Sequence of chain 9.G:
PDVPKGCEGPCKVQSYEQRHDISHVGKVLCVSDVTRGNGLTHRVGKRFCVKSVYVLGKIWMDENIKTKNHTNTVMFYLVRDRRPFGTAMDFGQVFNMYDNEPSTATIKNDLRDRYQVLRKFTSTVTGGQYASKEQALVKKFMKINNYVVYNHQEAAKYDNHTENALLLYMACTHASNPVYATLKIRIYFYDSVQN

Sequence of chain 9.U:
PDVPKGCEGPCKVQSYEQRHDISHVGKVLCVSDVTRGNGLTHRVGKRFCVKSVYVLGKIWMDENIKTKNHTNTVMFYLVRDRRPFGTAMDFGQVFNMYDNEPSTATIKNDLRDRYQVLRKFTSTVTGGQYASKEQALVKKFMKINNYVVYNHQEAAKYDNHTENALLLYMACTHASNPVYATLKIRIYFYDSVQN

Binding-site contacts:
Ligand atom OP1 contacts residue ARG112 of chain 9.U at 2.7 Å (salt-bridge).
Ligand atom N4 contacts residue LYS51 of chain 9.M at 3.3 Å.
Ligand atom OP1 contacts residue ASP113 of chain 9.U at 2.8 Å (salt-bridge).
Ligand atom P contacts residue TYR188 of chain 9.M at 3.4 Å.
Ligand atom P contacts residue ASP113 of chain 9.U at 3.5 Å.
Ligand atom C3' contacts residue TYR188 of chain 9.M at 3.1 Å (hydrophobic).
Ligand atom O3' contacts residue ARG47 of chain 9.G at 3.4 Å (salt-bridge).
Ligand atom O2 contacts residue TYR188 of chain 9.M at 3.0 Å.
Ligand atom N6 contacts residue PHE141 of chain 9.M at 3.6 Å.
Ligand atom C2' contacts residue CYS11 of chain 9.M at 3.6 Å (hydrophobic).
Ligand atom C2' contacts residue ASN195 of chain 9.G at 3.6 Å.
Ligand atom OP2 contacts residue TYR54 of chain 9.M at 2.8 Å (h-bond).
Ligand atom OP2 contacts residue ARG186 of chain 9.M at 3.0 Å (salt-bridge).
Ligand atom C4 contacts residue PHE141 of chain 9.M at 3.4 Å (hydrophobic).
Ligand atom OP2 contacts residue LYS120 of chain 9.U at 2.7 Å (salt-bridge).
Ligand atom O3' contacts residue ASN195 of chain 9.G at 3.5 Å (h-bond).
Ligand atom OP2 contacts residue TYR188 of chain 9.M at 2.8 Å (h-bond).
Ligand atom C5 contacts residue ASP2 of chain 9.M at 3.6 Å.
Ligand atom C6 contacts residue PHE141 of chain 9.M at 3.4 Å (hydrophobic).
Ligand atom O3' contacts residue TYR188 of chain 9.M at 2.8 Å (h-bond).
Ligand atom O3' contacts residue ASP113 of chain 9.U at 3.3 Å (salt-bridge).
Ligand atom O4' contacts residue ARG80 of chain 9.U at 3.5 Å (salt-bridge).
Ligand atom OP2 contacts residue ASN195 of chain 9.G at 3.0 Å (h-bond).
Ligand atom OP1 contacts residue ARG82 of chain 9.U at 2.9 Å (salt-bridge).
Ligand atom OP2 contacts residue ASN195 of chain 9.G at 3.5 Å.
Ligand atom C5 contacts residue PHE141 of chain 9.M at 3.4 Å (hydrophobic).
Ligand atom OP1 contacts residue ARG119 of chain 9.U at 3.5 Å.
Ligand atom C5' contacts residue ARG47 of chain 9.G at 3.3 Å.
Ligand atom C2' contacts residue TYR188 of chain 9.M at 3.1 Å (hydrophobic).
Ligand atom C5' contacts residue ASP113 of chain 9.U at 3.2 Å.
Ligand atom N3 contacts residue PHE141 of chain 9.M at 3.5 Å.
Ligand atom O3' contacts residue ARG82 of chain 9.U at 3.2 Å (salt-bridge).
Ligand atom OP1 contacts residue ARG47 of chain 9.G at 3.2 Å (salt-bridge).
Ligand atom OP1 contacts residue LYS120 of chain 9.U at 2.9 Å (salt-bridge).
Ligand atom O5' contacts residue ARG112 of chain 9.U at 3.4 Å.
Ligand atom N1 contacts residue PHE141 of chain 9.M at 3.4 Å.
Ligand atom O3' contacts residue LEU118 of chain 9.U at 3.5 Å (h-bond).
Ligand atom C5' contacts residue LYS120 of chain 9.U at 3.6 Å.
Ligand atom O4' contacts residue GLN116 of chain 9.U at 3.6 Å.
Ligand atom C2 contacts residue PHE141 of chain 9.M at 3.4 Å (hydrophobic).

This small molecule binds to this protein.
Small molecule (SMILES): Nc1ccn([C@H]2C[C@H](O[P](=O)(O)OC[C@H]3O[C@@H](n4cnc5c(N)ncnc54)C[C@@H]3O[P](=O)(O)OC[C@H]3O[C@@H](n4cnc5c(N)ncnc54)C[C@@H]3O[P](=O)(O)OC[C@H]3O[C@@H](n4ccc(N)nc4=O)C[C@@H]3O[P](=O)(O)OC[C@H]3O[C@@H](n4ccc(N)nc4=O)C[C@@H]3O[P](=O)(O)OC[C@H]3O[C@@H](n4cnc5c(N)ncnc54)C[C@@H]3O[P](=O)(O)OC[C@H]3O[C@@H](n4ccc(N)nc4=O)C[C@@H]3O)[C@@H](COP(=O)=O)O2)c(=O)n1

Sequence of chain 9.M:
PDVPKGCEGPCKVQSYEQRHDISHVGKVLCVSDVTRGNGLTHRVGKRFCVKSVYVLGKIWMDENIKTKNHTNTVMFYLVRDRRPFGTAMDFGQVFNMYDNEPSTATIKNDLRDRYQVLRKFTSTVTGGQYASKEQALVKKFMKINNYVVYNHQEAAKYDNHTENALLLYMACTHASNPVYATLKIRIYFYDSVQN